The small molecule below binds the protein below.
Small molecule (SMILES): CC(=O)N[C@H]1[C@H](O[C@H]2[C@H](O)[C@@H](NC(C)=O)CO[C@@H]2CO)O[C@H](CO)[C@@H](O[C@@H]2O[C@H](CO[C@H]3O[C@H](CO)[C@@H](O)[C@H](O)[C@@H]3O)[C@@H](O)[C@H](O)[C@@H]2O)[C@@H]1O

Binding-site contacts:
Ligand atom C4 contacts residue ASN269 of chain 1.N at 4.2 Å.
Ligand atom C3 contacts residue ASN269 of chain 1.N at 3.8 Å.
Ligand atom C1 contacts residue ASN269 of chain 1.N at 1.4 Å.
Ligand atom C6 contacts residue ILE290 of chain 1.N at 3.7 Å (hydrophobic).
Ligand atom O6 contacts residue ILE290 of chain 1.N at 3.3 Å.
Ligand atom C8 contacts residue VAL408 of chain 1.N at 3.8 Å (hydrophobic).
Ligand atom O5 contacts residue ILE290 of chain 1.N at 3.9 Å.
Ligand atom C2 contacts residue ASN269 of chain 1.N at 2.5 Å.
Ligand atom O7 contacts residue ASN269 of chain 1.N at 3.5 Å (h-bond).
Ligand atom O5 contacts residue ASN269 of chain 1.N at 2.3 Å (h-bond).
Ligand atom N2 contacts residue ASN269 of chain 1.N at 3.0 Å (h-bond).
Ligand atom C7 contacts residue ASN269 of chain 1.N at 3.5 Å.
Ligand atom C5 contacts residue ILE290 of chain 1.N at 4.4 Å (hydrophobic).
Ligand atom C7 contacts residue VAL408 of chain 1.N at 4.3 Å (hydrophobic).
Ligand atom C5 contacts residue ASN269 of chain 1.N at 3.6 Å.

Sequence of chain 1.N:
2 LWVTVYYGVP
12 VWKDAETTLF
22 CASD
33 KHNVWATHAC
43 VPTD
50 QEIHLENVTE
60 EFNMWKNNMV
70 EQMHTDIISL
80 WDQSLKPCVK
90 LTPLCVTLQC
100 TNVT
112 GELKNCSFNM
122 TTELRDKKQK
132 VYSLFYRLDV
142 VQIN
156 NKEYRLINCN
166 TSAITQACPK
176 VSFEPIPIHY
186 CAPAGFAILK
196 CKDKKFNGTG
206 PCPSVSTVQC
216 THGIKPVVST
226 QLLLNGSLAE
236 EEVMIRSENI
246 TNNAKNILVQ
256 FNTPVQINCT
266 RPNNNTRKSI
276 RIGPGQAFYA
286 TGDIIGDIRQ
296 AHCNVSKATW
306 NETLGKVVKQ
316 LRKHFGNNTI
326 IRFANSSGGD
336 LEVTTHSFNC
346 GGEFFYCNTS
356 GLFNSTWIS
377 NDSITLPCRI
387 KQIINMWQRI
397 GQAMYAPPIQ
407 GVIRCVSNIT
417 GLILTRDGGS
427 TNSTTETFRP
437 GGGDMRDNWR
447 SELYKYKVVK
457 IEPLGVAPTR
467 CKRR